Sequence of chain 2.C:
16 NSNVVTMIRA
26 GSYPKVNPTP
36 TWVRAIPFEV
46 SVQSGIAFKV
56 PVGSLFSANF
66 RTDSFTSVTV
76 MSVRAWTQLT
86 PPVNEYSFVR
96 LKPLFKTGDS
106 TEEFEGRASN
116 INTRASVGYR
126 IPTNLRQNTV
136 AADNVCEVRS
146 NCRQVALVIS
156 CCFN

Binding-site contacts:
Ligand atom O5' contacts residue ARG125 of chain 2.C at 3.1 Å (salt-bridge).
Ligand atom C4 contacts residue ARG125 of chain 2.C at 3.8 Å.
Ligand atom OP3 contacts residue SER77 of chain 2.C at 4.3 Å.
Ligand atom C6 contacts residue ARG125 of chain 2.C at 3.7 Å.
Ligand atom OP2 contacts residue SER77 of chain 2.C at 3.9 Å.
Ligand atom C5' contacts residue MET76 of chain 2.C at 4.3 Å (hydrophobic).
Ligand atom OP3 contacts residue ARG125 of chain 2.C at 2.8 Å.
Ligand atom O4 contacts residue ARG125 of chain 2.C at 4.0 Å.
Ligand atom OP1 contacts residue ARG125 of chain 2.C at 2.8 Å (salt-bridge).
Ligand atom OP2 contacts residue MET76 of chain 2.C at 4.5 Å.
Ligand atom C2' contacts residue ARG125 of chain 2.C at 3.8 Å.
Ligand atom C5' contacts residue ARG131 of chain 2.C at 3.4 Å.
Ligand atom P contacts residue ARG131 of chain 2.C at 3.5 Å.
Ligand atom C2 contacts residue ARG125 of chain 2.C at 3.9 Å.
Ligand atom OP2 contacts residue ARG131 of chain 2.C at 3.7 Å.
Ligand atom O5' contacts residue ARG131 of chain 2.C at 2.9 Å (salt-bridge).
Ligand atom N3 contacts residue ARG125 of chain 2.C at 3.8 Å.
Ligand atom C5' contacts residue SER77 of chain 2.C at 4.4 Å.
Ligand atom N1 contacts residue ARG125 of chain 2.C at 3.8 Å.
Ligand atom P contacts residue ARG125 of chain 2.C at 3.8 Å.
Ligand atom O3' contacts residue ARG125 of chain 2.C at 4.1 Å.
Ligand atom C5 contacts residue ARG125 of chain 2.C at 3.6 Å.
Ligand atom C1' contacts residue ARG125 of chain 2.C at 4.3 Å.
Ligand atom C4' contacts residue ARG125 of chain 2.C at 4.4 Å.
Ligand atom OP1 contacts residue ARG131 of chain 2.C at 3.3 Å (salt-bridge).
Ligand atom C5' contacts residue ARG125 of chain 2.C at 4.3 Å.
Ligand atom C3' contacts residue ARG125 of chain 2.C at 3.4 Å.
Ligand atom O2 contacts residue ARG125 of chain 2.C at 4.1 Å.

A small-molecule ligand and the protein it binds are described below.
Small molecule (SMILES): CO[P](=O)(O)O[C@H]1[C@@H](O)[C@H](n2ccc(=O)[nH]c2=O)O[C@@H]1COP(=O)(O)O